Binding-site contacts:
Ligand atom C2 contacts residue ILE104 of chain 1.A at 3.8 Å (hydrophobic).
Ligand atom N1 contacts residue CYS94 of chain 1.A at 4.5 Å.
Ligand atom C7 contacts residue PHE41 of chain 1.A at 4.3 Å (hydrophobic).
Ligand atom C8 contacts residue PRO40 of chain 1.A at 3.2 Å (hydrophobic).
Ligand atom N3 contacts residue LEU52 of chain 1.A at 4.5 Å.
Ligand atom BR6 contacts residue XUK1 of chain 1.C at 3.4 Å.
Ligand atom C9 contacts residue LEU50 of chain 1.A at 4.2 Å (hydrophobic).
Ligand atom C9 contacts residue VAL45 of chain 1.A at 4.2 Å (hydrophobic).
Ligand atom N3 contacts residue ILE104 of chain 1.A at 3.9 Å.
Ligand atom C10 contacts residue XUK1 of chain 1.C at 3.9 Å.
Ligand atom N1 contacts residue ASN98 of chain 1.A at 3.2 Å (h-bond).
Ligand atom N1 contacts residue TYR55 of chain 1.A at 4.4 Å.
Ligand atom C7 contacts residue PRO40 of chain 1.A at 4.4 Å (hydrophobic).
Ligand atom C5 contacts residue ILE104 of chain 1.A at 3.9 Å (hydrophobic).
Ligand atom C4 contacts residue LEU52 of chain 1.A at 4.1 Å (hydrophobic).
Ligand atom C4 contacts residue ASN98 of chain 1.A at 4.4 Å.
Ligand atom N1 contacts residue ILE104 of chain 1.A at 3.8 Å.
Ligand atom C5 contacts residue TYR97 of chain 1.A at 3.8 Å (hydrophobic).
Ligand atom BR6 contacts residue LEU52 of chain 1.A at 3.9 Å.
Ligand atom C8 contacts residue VAL45 of chain 1.A at 3.6 Å (hydrophobic).
Ligand atom C5 contacts residue ASN98 of chain 1.A at 3.3 Å.
Ligand atom N11 contacts residue XUK1 of chain 1.C at 4.3 Å.
Ligand atom C9 contacts residue PRO40 of chain 1.A at 3.6 Å (hydrophobic).
Ligand atom N11 contacts residue PRO40 of chain 1.A at 3.0 Å (h-bond).
Ligand atom C10 contacts residue LEU50 of chain 1.A at 4.1 Å (hydrophobic).
Ligand atom C7 contacts residue ILE104 of chain 1.A at 4.3 Å (hydrophobic).
Ligand atom C4 contacts residue ILE104 of chain 1.A at 4.1 Å (hydrophobic).
Ligand atom C10 contacts residue ILE104 of chain 1.A at 4.3 Å (hydrophobic).
Ligand atom N1 contacts residue TYR97 of chain 1.A at 4.2 Å.
Ligand atom C7 contacts residue VAL45 of chain 1.A at 3.8 Å (hydrophobic).
Ligand atom C9 contacts residue ILE104 of chain 1.A at 4.5 Å (hydrophobic).
Ligand atom N11 contacts residue LEU50 of chain 1.A at 3.7 Å.

Sequence of chain 1.A:
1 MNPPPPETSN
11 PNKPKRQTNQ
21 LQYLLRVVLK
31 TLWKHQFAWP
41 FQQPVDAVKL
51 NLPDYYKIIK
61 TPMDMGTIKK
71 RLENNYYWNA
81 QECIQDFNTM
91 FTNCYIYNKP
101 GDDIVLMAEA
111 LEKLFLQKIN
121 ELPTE

The protein below binds the small molecule below.
Small molecule (SMILES): Nc1ccc2ncc(Br)n2c1